Sequence of chain 1.F:
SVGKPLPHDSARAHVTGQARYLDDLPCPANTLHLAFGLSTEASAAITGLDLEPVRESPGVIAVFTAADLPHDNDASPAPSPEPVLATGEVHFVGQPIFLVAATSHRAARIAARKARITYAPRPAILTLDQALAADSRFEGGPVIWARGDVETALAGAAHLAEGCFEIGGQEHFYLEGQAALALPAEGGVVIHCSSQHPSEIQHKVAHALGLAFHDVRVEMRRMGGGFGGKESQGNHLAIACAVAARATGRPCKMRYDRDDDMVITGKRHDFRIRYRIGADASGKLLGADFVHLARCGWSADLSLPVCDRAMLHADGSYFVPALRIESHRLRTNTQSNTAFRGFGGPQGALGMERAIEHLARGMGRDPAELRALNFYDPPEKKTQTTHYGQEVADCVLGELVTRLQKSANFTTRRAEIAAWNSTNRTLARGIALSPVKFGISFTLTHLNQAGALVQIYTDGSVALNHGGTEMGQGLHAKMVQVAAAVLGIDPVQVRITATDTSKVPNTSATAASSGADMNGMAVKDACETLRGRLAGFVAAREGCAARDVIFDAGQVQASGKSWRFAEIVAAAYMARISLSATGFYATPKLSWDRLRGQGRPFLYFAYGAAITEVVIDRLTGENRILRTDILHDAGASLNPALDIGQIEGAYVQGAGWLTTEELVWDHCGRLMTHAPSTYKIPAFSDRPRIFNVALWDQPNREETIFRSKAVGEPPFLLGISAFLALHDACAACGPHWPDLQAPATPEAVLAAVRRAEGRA

A small-molecule ligand and the protein it binds are described below.
Small molecule (SMILES): O=c1[nH]c(=O)c2nc[nH]c2[nH]1

Binding-site contacts:
Ligand atom C4 contacts residue GLU232 of chain 1.F at 3.3 Å.
Ligand atom C6 contacts residue PHE344 of chain 1.F at 3.6 Å (hydrophobic).
Ligand atom N9 contacts residue ALA528 of chain 1.F at 3.5 Å.
Ligand atom C6 contacts residue PHE459 of chain 1.F at 3.5 Å (hydrophobic).
Ligand atom C2 contacts residue LEU464 of chain 1.F at 4.0 Å (hydrophobic).
Ligand atom C8 contacts residue ALA528 of chain 1.F at 3.9 Å (hydrophobic).
Ligand atom N1 contacts residue LEU464 of chain 1.F at 4.2 Å.
Ligand atom N3 contacts residue PHE459 of chain 1.F at 3.8 Å.
Ligand atom N3 contacts residue PHE344 of chain 1.F at 3.7 Å.
Ligand atom N9 contacts residue ALA529 of chain 1.F at 4.1 Å.
Ligand atom N9 contacts residue GLU232 of chain 1.F at 3.2 Å (salt-bridge).
Ligand atom O6 contacts residue THR460 of chain 1.F at 2.9 Å (h-bond).
Ligand atom O6 contacts residue PHE344 of chain 1.F at 4.0 Å.
Ligand atom N3 contacts residue GLU232 of chain 1.F at 2.9 Å (salt-bridge).
Ligand atom O2 contacts residue LEU303 of chain 1.F at 4.1 Å.
Ligand atom C2 contacts residue GLU232 of chain 1.F at 4.0 Å.
Ligand atom O2 contacts residue LEU464 of chain 1.F at 3.5 Å.
Ligand atom N7 contacts residue PHE459 of chain 1.F at 4.2 Å.
Ligand atom C6 contacts residue THR460 of chain 1.F at 4.0 Å.
Ligand atom O2 contacts residue GLU232 of chain 1.F at 4.2 Å.
Ligand atom C4 contacts residue PHE344 of chain 1.F at 3.4 Å (hydrophobic).
Ligand atom N1 contacts residue PRO306 of chain 1.F at 4.0 Å.
Ligand atom C8 contacts residue ALA529 of chain 1.F at 3.5 Å (hydrophobic).
Ligand atom C2 contacts residue PHE459 of chain 1.F at 3.8 Å (hydrophobic).
Ligand atom N7 contacts residue ALA529 of chain 1.F at 3.6 Å.
Ligand atom C5 contacts residue PHE459 of chain 1.F at 3.5 Å (hydrophobic).
Ligand atom N9 contacts residue PHE459 of chain 1.F at 4.0 Å.
Ligand atom N1 contacts residue PHE344 of chain 1.F at 4.2 Å.
Ligand atom N7 contacts residue MOM1 of chain 1.CA at 4.3 Å.
Ligand atom O6 contacts residue PHE459 of chain 1.F at 3.5 Å.
Ligand atom N9 contacts residue PHE344 of chain 1.F at 3.5 Å.
Ligand atom C5 contacts residue PHE344 of chain 1.F at 3.3 Å (hydrophobic).
Ligand atom C2 contacts residue PHE344 of chain 1.F at 4.0 Å (hydrophobic).
Ligand atom C8 contacts residue PHE344 of chain 1.F at 3.5 Å (hydrophobic).
Ligand atom C4 contacts residue PHE459 of chain 1.F at 3.6 Å (hydrophobic).
Ligand atom N9 contacts residue MOM1 of chain 1.CA at 3.5 Å (h-bond).
Ligand atom C8 contacts residue MOM1 of chain 1.CA at 3.0 Å.
Ligand atom N1 contacts residue PHE459 of chain 1.F at 3.6 Å.
Ligand atom O6 contacts residue LEU461 of chain 1.F at 3.9 Å.
Ligand atom N7 contacts residue PHE344 of chain 1.F at 3.3 Å.